Binding-site contacts:
Ligand atom C4 contacts residue ASN373 of chain 1.B at 4.2 Å.
Ligand atom C1 contacts residue ASN373 of chain 1.B at 3.7 Å.
Ligand atom C2 contacts residue ASN374 of chain 1.B at 4.0 Å.
Ligand atom C6 contacts residue ASN373 of chain 1.B at 2.9 Å.
Ligand atom C1 contacts residue ASN374 of chain 1.B at 3.3 Å.
Ligand atom O6 contacts residue ASN373 of chain 1.B at 3.1 Å (h-bond).
Ligand atom C7 contacts residue ASN373 of chain 1.B at 4.4 Å.
Ligand atom C8 contacts residue ALA424 of chain 1.B at 3.5 Å (hydrophobic).
Ligand atom C6 contacts residue NAG1 of chain 1.N at 3.1 Å.
Ligand atom C8 contacts residue GLN425 of chain 1.B at 3.5 Å.
Ligand atom C5 contacts residue NAG1 of chain 1.N at 3.9 Å.
Ligand atom O5 contacts residue ASN374 of chain 1.B at 3.2 Å (h-bond).
Ligand atom N2 contacts residue ASN373 of chain 1.B at 3.4 Å (h-bond).
Ligand atom O6 contacts residue NAG1 of chain 1.N at 2.7 Å (h-bond).
Ligand atom O7 contacts residue GLN425 of chain 1.B at 3.7 Å.
Ligand atom C4 contacts residue NAG1 of chain 1.N at 3.8 Å.
Ligand atom C5 contacts residue ASN374 of chain 1.B at 4.2 Å.
Ligand atom N2 contacts residue ASN374 of chain 1.B at 3.4 Å (h-bond).
Ligand atom O5 contacts residue ASN373 of chain 1.B at 2.5 Å (h-bond).
Ligand atom O4 contacts residue NAG1 of chain 1.N at 2.8 Å (h-bond).
Ligand atom C2 contacts residue ASN373 of chain 1.B at 4.1 Å.
Ligand atom C5 contacts residue ASN373 of chain 1.B at 2.7 Å.
Ligand atom C8 contacts residue ASN373 of chain 1.B at 4.4 Å.
Ligand atom C7 contacts residue ASN374 of chain 1.B at 4.4 Å.

The protein below binds the small molecule below.
Small molecule (SMILES): CC(=O)N[C@@H]1[C@@H](O)[C@H](O)[C@@H](CO)O[C@H]1O

Sequence of chain 1.B:
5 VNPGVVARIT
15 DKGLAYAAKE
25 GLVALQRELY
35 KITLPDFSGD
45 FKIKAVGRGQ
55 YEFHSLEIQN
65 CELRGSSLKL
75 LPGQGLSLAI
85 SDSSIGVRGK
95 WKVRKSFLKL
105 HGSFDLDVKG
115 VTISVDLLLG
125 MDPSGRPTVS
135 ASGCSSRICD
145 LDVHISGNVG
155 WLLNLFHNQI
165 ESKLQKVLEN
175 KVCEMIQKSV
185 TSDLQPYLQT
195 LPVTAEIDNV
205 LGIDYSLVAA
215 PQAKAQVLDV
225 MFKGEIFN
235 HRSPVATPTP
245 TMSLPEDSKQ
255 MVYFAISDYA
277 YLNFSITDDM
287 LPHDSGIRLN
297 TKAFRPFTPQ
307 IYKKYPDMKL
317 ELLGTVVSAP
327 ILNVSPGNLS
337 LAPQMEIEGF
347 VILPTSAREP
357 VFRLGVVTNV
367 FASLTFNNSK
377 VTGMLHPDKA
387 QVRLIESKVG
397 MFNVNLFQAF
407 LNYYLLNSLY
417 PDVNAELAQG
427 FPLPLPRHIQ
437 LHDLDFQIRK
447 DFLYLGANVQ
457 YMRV